Binding-site contacts:
Ligand atom C10 contacts residue ALA34 of chain 1.A at 3.5 Å (hydrophobic).
Ligand atom O2 contacts residue ARG36 of chain 1.A at 3.3 Å (salt-bridge).
Ligand atom C20 contacts residue ASP145 of chain 1.A at 3.6 Å.
Ligand atom N6 contacts residue SER144 of chain 1.A at 3.5 Å (h-bond).
Ligand atom C2 contacts residue LEU14 of chain 1.A at 3.6 Å (hydrophobic).
Ligand atom C16 contacts residue ARG36 of chain 1.A at 3.1 Å.
Ligand atom C21 contacts residue CYS133 of chain 1.A at 3.3 Å (hydrophobic).
Ligand atom O2 contacts residue THR80 of chain 1.A at 3.6 Å.
Ligand atom C17 contacts residue THR80 of chain 1.A at 3.5 Å.
Ligand atom N4 contacts residue GLU81 of chain 1.A at 3.1 Å (salt-bridge).
Ligand atom N5 contacts residue SER144 of chain 1.A at 3.1 Å (h-bond).
Ligand atom O1 contacts residue CYS87 of chain 1.A at 3.3 Å (h-bond).
Ligand atom C19 contacts residue ARG131 of chain 1.A at 3.3 Å.
Ligand atom C13 contacts residue CYS87 of chain 1.A at 2.0 Å (hydrophobic).
Ligand atom N7 contacts residue LEU134 of chain 1.A at 3.6 Å.
Ligand atom C25 contacts residue ASP145 of chain 1.A at 3.5 Å.
Ligand atom C21 contacts residue ARG131 of chain 1.A at 2.9 Å.
Ligand atom C19 contacts residue CYS87 of chain 1.A at 1.7 Å (hydrophobic).
Ligand atom C12 contacts residue MET83 of chain 1.A at 3.1 Å (hydrophobic).
Ligand atom C7 contacts residue CYS87 of chain 1.A at 2.7 Å (hydrophobic).
Ligand atom C22 contacts residue ASP145 of chain 1.A at 3.4 Å.
Ligand atom N4 contacts residue THR80 of chain 1.A at 3.3 Å (h-bond).
Ligand atom C21 contacts residue CYS87 of chain 1.A at 2.5 Å (hydrophobic).
Ligand atom C25 contacts residue PHE146 of chain 1.A at 3.7 Å (hydrophobic).
Ligand atom N5 contacts residue ARG36 of chain 1.A at 3.6 Å (salt-bridge).
Ligand atom N4 contacts residue ALA34 of chain 1.A at 3.3 Å.
Ligand atom C16 contacts residue SER144 of chain 1.A at 3.3 Å.
Ligand atom N3 contacts residue MET83 of chain 1.A at 3.1 Å (h-bond).
Ligand atom C18 contacts residue ARG36 of chain 1.A at 3.4 Å.
Ligand atom N1 contacts residue CYS87 of chain 1.A at 3.5 Å (h-bond).
Ligand atom C4 contacts residue GLY17 of chain 1.A at 3.7 Å.
Ligand atom C24 contacts residue MET148 of chain 1.A at 3.5 Å (hydrophobic).
Ligand atom C26 contacts residue MET55 of chain 1.A at 3.5 Å (hydrophobic).
Ligand atom C20 contacts residue ARG36 of chain 1.A at 3.2 Å.
Ligand atom O2 contacts residue ILE78 of chain 1.A at 3.3 Å.
Ligand atom C3 contacts residue VAL22 of chain 1.A at 3.6 Å (hydrophobic).
Ligand atom N5 contacts residue ASP145 of chain 1.A at 3.1 Å (salt-bridge).
Ligand atom C16 contacts residue ASP145 of chain 1.A at 3.5 Å.
Ligand atom C14 contacts residue ARG36 of chain 1.A at 3.5 Å.
Ligand atom N6 contacts residue ASP145 of chain 1.A at 2.9 Å (salt-bridge).

Sequence of chain 1.A:
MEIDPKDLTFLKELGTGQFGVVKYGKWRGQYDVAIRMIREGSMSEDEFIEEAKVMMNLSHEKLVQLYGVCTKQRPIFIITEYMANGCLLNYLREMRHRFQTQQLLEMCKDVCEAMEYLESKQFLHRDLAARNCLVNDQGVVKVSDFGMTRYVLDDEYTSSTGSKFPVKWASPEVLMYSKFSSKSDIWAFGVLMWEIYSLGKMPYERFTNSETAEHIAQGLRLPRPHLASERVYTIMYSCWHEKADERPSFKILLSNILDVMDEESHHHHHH

A small-molecule ligand and the protein it binds are described below.
Small molecule (SMILES): C/C=C/C(=O)N1CCC[C@H]1c1nc(-c2ccc(C(=O)Nc3ccccn3)cc2)c2c(N)nccn12